Sequence of chain 1.I:
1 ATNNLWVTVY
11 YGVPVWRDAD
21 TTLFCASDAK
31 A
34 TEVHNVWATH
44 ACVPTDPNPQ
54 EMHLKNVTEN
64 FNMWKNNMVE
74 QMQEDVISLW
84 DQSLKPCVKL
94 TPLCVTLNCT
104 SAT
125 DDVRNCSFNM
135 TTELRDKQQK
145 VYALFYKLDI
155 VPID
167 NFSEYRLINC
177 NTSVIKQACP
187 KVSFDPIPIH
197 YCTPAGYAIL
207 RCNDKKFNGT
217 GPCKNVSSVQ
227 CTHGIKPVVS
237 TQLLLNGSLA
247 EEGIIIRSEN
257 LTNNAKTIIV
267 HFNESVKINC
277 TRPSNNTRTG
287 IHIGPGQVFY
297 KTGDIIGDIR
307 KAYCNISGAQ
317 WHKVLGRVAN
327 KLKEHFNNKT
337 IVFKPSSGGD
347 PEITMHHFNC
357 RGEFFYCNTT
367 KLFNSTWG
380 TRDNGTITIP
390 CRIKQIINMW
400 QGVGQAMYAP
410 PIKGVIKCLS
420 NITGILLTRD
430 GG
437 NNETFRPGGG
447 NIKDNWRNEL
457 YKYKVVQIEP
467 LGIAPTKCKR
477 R

Binding-site contacts:
Ligand atom C3 contacts residue ASN370 of chain 1.I at 3.8 Å.
Ligand atom O6 contacts residue ASN370 of chain 1.I at 3.3 Å (h-bond).
Ligand atom C6 contacts residue ASN370 of chain 1.I at 4.0 Å.
Ligand atom C5 contacts residue ASN370 of chain 1.I at 3.6 Å.
Ligand atom C8 contacts residue THR366 of chain 1.I at 3.8 Å.
Ligand atom C7 contacts residue ASN370 of chain 1.I at 3.5 Å.
Ligand atom O7 contacts residue THR366 of chain 1.I at 4.1 Å.
Ligand atom O5 contacts residue ASN370 of chain 1.I at 2.4 Å (h-bond).
Ligand atom C1 contacts residue ASN370 of chain 1.I at 1.4 Å.
Ligand atom C7 contacts residue THR366 of chain 1.I at 4.3 Å.
Ligand atom C2 contacts residue ASN370 of chain 1.I at 2.5 Å.
Ligand atom O7 contacts residue ASN370 of chain 1.I at 3.5 Å (h-bond).
Ligand atom N2 contacts residue ASN370 of chain 1.I at 3.0 Å (h-bond).
Ligand atom C4 contacts residue ASN370 of chain 1.I at 4.2 Å.

This small molecule binds to this protein.
Small molecule (SMILES): CC(=O)N[C@H]1[C@H](O[C@H]2[C@H](O)[C@@H](NC(C)=O)CO[C@@H]2CO)O[C@H](CO)[C@@H](O)[C@@H]1O